The protein below binds the small molecule below.
Small molecule (SMILES): O=C(NCc1cccc(-n2ncc(-c3cc4cnccc4[nH]3)c2O)c1)Nc1ccccc1

Binding-site contacts:
Ligand atom C27 contacts residue GLY85 of chain 1.B at 3.5 Å.
Ligand atom C6 contacts residue LYS189 of chain 1.B at 3.6 Å.
Ligand atom C18 contacts residue CYS42 of chain 1.B at 3.6 Å (hydrophobic).
Ligand atom C24 contacts residue ASP44 of chain 1.B at 3.5 Å.
Ligand atom C19 contacts residue HIS41 of chain 1.B at 3.6 Å.
Ligand atom C6 contacts residue SER192 of chain 1.B at 3.4 Å.
Ligand atom C11 contacts residue TRP212 of chain 1.B at 3.7 Å (hydrophobic).
Ligand atom C27 contacts residue ASP44 of chain 1.B at 3.4 Å.
Ligand atom C17 contacts residue LEU25 of chain 1.B at 3.5 Å (hydrophobic).
Ligand atom C6 contacts residue CYS188 of chain 1.B at 3.7 Å (hydrophobic).
Ligand atom C1 contacts residue GLY215 of chain 1.B at 3.4 Å.
Ligand atom C14 contacts residue TRP212 of chain 1.B at 3.6 Å (hydrophobic).
Ligand atom N2 contacts residue SER187 of chain 1.B at 3.5 Å (h-bond).
Ligand atom C10 contacts residue TRP212 of chain 1.B at 3.6 Å (hydrophobic).
Ligand atom N22 contacts residue ASP44 of chain 1.B at 3.3 Å.
Ligand atom C8 contacts residue LYS189 of chain 1.B at 3.7 Å.
Ligand atom C4 contacts residue SER211 of chain 1.B at 3.3 Å.
Ligand atom C32 contacts residue GLY85 of chain 1.B at 3.3 Å.
Ligand atom C3 contacts residue CYS188 of chain 1.B at 3.6 Å (hydrophobic).
Ligand atom O26 contacts residue LYS45 of chain 1.B at 3.4 Å.
Ligand atom N13 contacts residue LYS189 of chain 1.B at 3.7 Å.
Ligand atom O23 contacts residue HIS41 of chain 1.B at 2.7 Å (h-bond).
Ligand atom C21 contacts residue HIS41 of chain 1.B at 3.4 Å.
Ligand atom N22 contacts residue HIS41 of chain 1.B at 3.0 Å (h-bond).
Ligand atom N7 contacts residue TRP212 of chain 1.B at 3.6 Å.
Ligand atom N7 contacts residue LYS189 of chain 1.B at 3.6 Å.
Ligand atom C11 contacts residue HIS41 of chain 1.B at 3.4 Å.
Ligand atom O23 contacts residue SER192 of chain 1.B at 2.9 Å (h-bond).
Ligand atom C4 contacts residue CYS188 of chain 1.B at 3.5 Å (hydrophobic).
Ligand atom C3 contacts residue SER187 of chain 1.B at 3.4 Å.
Ligand atom N2 contacts residue GLY215 of chain 1.B at 3.6 Å.
Ligand atom N25 contacts residue TRP212 of chain 1.B at 3.6 Å.
Ligand atom N7 contacts residue SER192 of chain 1.B at 2.8 Å (h-bond).
Ligand atom C31 contacts residue GLY85 of chain 1.B at 3.6 Å.
Ligand atom N13 contacts residue TRP212 of chain 1.B at 3.7 Å.
Ligand atom C6 contacts residue TRP212 of chain 1.B at 3.6 Å (hydrophobic).
Ligand atom C6 contacts residue SER211 of chain 1.B at 3.7 Å.
Ligand atom N25 contacts residue ASP44 of chain 1.B at 2.6 Å (salt-bridge).
Ligand atom C32 contacts residue ASP44 of chain 1.B at 3.5 Å.
Ligand atom C4 contacts residue SER192 of chain 1.B at 3.5 Å.

Sequence of chain 1.B:
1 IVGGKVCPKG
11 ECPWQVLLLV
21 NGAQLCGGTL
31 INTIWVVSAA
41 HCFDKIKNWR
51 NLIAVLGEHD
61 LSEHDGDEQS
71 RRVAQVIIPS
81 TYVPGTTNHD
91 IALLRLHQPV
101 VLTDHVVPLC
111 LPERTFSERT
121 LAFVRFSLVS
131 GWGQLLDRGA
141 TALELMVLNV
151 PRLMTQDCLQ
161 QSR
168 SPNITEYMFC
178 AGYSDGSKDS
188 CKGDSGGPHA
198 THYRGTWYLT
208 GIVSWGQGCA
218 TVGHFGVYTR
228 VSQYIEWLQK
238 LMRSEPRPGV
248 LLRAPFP